Binding-site contacts:
Ligand atom O26 contacts residue LYS65 of chain 1.D at 3.5 Å (salt-bridge).
Ligand atom C31 contacts residue ASN164 of chain 1.D at 3.4 Å.
Ligand atom C37 contacts residue VAL50 of chain 1.D at 3.7 Å (hydrophobic).
Ligand atom N2 contacts residue LEU166 of chain 1.D at 3.9 Å.
Ligand atom N2 contacts residue ALA116 of chain 1.D at 3.5 Å (h-bond).
Ligand atom C36 contacts residue GLU163 of chain 1.D at 3.5 Å.
Ligand atom C11 contacts residue GLY119 of chain 1.D at 3.5 Å.
Ligand atom C37 contacts residue LYS44 of chain 1.D at 3.7 Å.
Ligand atom C22 contacts residue PRO117 of chain 1.D at 3.6 Å (hydrophobic).
Ligand atom O8 contacts residue LEU42 of chain 1.D at 3.8 Å.
Ligand atom N4 contacts residue TYR115 of chain 1.D at 3.5 Å.
Ligand atom C36 contacts residue THR120 of chain 1.D at 3.7 Å.
Ligand atom C13 contacts residue LEU166 of chain 1.D at 3.5 Å (hydrophobic).
Ligand atom N2 contacts residue ALA63 of chain 1.D at 3.6 Å.
Ligand atom C25 contacts residue VAL50 of chain 1.D at 3.7 Å (hydrophobic).
Ligand atom N4 contacts residue ALA116 of chain 1.D at 2.7 Å (h-bond).
Ligand atom C16 contacts residue LEU166 of chain 1.D at 3.9 Å (hydrophobic).
Ligand atom C36 contacts residue LEU166 of chain 1.D at 3.7 Å (hydrophobic).
Ligand atom N30 contacts residue VAL50 of chain 1.D at 3.9 Å.
Ligand atom C12 contacts residue PRO117 of chain 1.D at 3.9 Å (hydrophobic).
Ligand atom C37 contacts residue GLY45 of chain 1.D at 3.8 Å.
Ligand atom C7 contacts residue ALA116 of chain 1.D at 3.7 Å (hydrophobic).
Ligand atom N4 contacts residue GLU114 of chain 1.D at 3.5 Å (salt-bridge).
Ligand atom C7 contacts residue GLY119 of chain 1.D at 3.9 Å.
Ligand atom N5 contacts residue ALA116 of chain 1.D at 2.9 Å (h-bond).
Ligand atom N5 contacts residue LEU42 of chain 1.D at 3.9 Å.
Ligand atom C12 contacts residue ALA116 of chain 1.D at 3.0 Å (hydrophobic).
Ligand atom C16 contacts residue LEU97 of chain 1.D at 3.7 Å (hydrophobic).
Ligand atom N2 contacts residue TYR115 of chain 1.D at 3.8 Å.
Ligand atom C11 contacts residue PRO117 of chain 1.D at 3.2 Å (hydrophobic).
Ligand atom C34 contacts residue LYS65 of chain 1.D at 3.7 Å.
Ligand atom N2 contacts residue GLU114 of chain 1.D at 2.8 Å (salt-bridge).
Ligand atom C34 contacts residue VAL50 of chain 1.D at 3.4 Å (hydrophobic).
Ligand atom N1 contacts residue VAL50 of chain 1.D at 3.8 Å.
Ligand atom C3 contacts residue ALA116 of chain 1.D at 3.7 Å (hydrophobic).
Ligand atom C13 contacts residue GLU114 of chain 1.D at 3.9 Å.
Ligand atom C6 contacts residue ALA116 of chain 1.D at 3.8 Å (hydrophobic).
Ligand atom C37 contacts residue GLY43 of chain 1.D at 3.3 Å.
Ligand atom C12 contacts residue GLY119 of chain 1.D at 3.6 Å.
Ligand atom C14 contacts residue LEU166 of chain 1.D at 3.6 Å (hydrophobic).

Sequence of chain 1.D:
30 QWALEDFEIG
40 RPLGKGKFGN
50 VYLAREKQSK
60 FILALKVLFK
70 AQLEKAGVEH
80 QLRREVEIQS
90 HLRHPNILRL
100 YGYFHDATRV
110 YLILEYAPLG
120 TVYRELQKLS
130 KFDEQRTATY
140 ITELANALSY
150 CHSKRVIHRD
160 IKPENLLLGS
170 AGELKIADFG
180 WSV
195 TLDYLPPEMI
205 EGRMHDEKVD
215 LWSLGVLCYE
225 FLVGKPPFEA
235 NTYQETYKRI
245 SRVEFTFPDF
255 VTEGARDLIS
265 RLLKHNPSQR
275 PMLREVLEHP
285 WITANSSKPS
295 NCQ

A small-molecule ligand and the protein it binds are described below.
Small molecule (SMILES): CCc1cccc(CC)c1NC(=O)n1cc2c(c1)/C(=N\C(=O)c1ccc(N3CCN(C)CC3)cc1)N=N2